Binding-site contacts:
Ligand atom O6 contacts residue GLU142 of chain 1.A at 2.6 Å (salt-bridge).
Ligand atom P1 contacts residue TYR105 of chain 1.A at 4.1 Å.
Ligand atom O13 contacts residue TYR103 of chain 1.A at 3.6 Å.
Ligand atom O6 contacts residue HIS180 of chain 1.A at 3.3 Å (h-bond).
Ligand atom O15 contacts residue LYS23 of chain 1.B at 2.6 Å (salt-bridge).
Ligand atom O13 contacts residue ASN135 of chain 1.A at 2.8 Å (h-bond).
Ligand atom O15 contacts residue NO1 of chain 1.E at 4.0 Å.
Ligand atom P1 contacts residue FE21 of chain 1.D at 3.2 Å.
Ligand atom O14 contacts residue NO1 of chain 1.E at 2.2 Å (h-bond).
Ligand atom C1 contacts residue PHE182 of chain 1.A at 3.8 Å (hydrophobic).
Ligand atom C3 contacts residue TYR103 of chain 1.A at 4.1 Å (hydrophobic).
Ligand atom C3 contacts residue NO1 of chain 1.E at 3.8 Å.
Ligand atom O6 contacts residue FE21 of chain 1.D at 2.3 Å.
Ligand atom O13 contacts residue HIS180 of chain 1.A at 4.3 Å.
Ligand atom O6 contacts residue NO1 of chain 1.E at 3.0 Å (h-bond).
Ligand atom C1 contacts residue TYR103 of chain 1.A at 4.2 Å (hydrophobic).
Ligand atom C3 contacts residue GLU142 of chain 1.A at 3.8 Å.
Ligand atom O13 contacts residue ARG97 of chain 1.A at 3.9 Å.
Ligand atom O13 contacts residue FE21 of chain 1.D at 3.9 Å.
Ligand atom C3 contacts residue FE21 of chain 1.D at 3.3 Å.
Ligand atom C2 contacts residue TYR105 of chain 1.A at 4.3 Å (hydrophobic).
Ligand atom P1 contacts residue ASN135 of chain 1.A at 3.9 Å.
Ligand atom P1 contacts residue NO1 of chain 1.E at 3.4 Å.
Ligand atom O14 contacts residue HIS138 of chain 1.A at 3.1 Å (h-bond).
Ligand atom O14 contacts residue ASN135 of chain 1.A at 4.0 Å.
Ligand atom O14 contacts residue HIS180 of chain 1.A at 3.5 Å (h-bond).
Ligand atom O14 contacts residue FE21 of chain 1.D at 2.1 Å.
Ligand atom O15 contacts residue TYR105 of chain 1.A at 3.2 Å (h-bond).
Ligand atom C2 contacts residue FE21 of chain 1.D at 3.5 Å.
Ligand atom O14 contacts residue GLU142 of chain 1.A at 4.0 Å.
Ligand atom O6 contacts residue PHE182 of chain 1.A at 3.9 Å.
Ligand atom P1 contacts residue LYS23 of chain 1.B at 4.1 Å.
Ligand atom P1 contacts residue TYR103 of chain 1.A at 4.2 Å.
Ligand atom O15 contacts residue FE21 of chain 1.D at 4.4 Å.
Ligand atom C2 contacts residue TYR103 of chain 1.A at 4.0 Å (hydrophobic).
Ligand atom C1 contacts residue FE21 of chain 1.D at 4.2 Å.
Ligand atom C3 contacts residue PHE182 of chain 1.A at 4.0 Å (hydrophobic).
Ligand atom C2 contacts residue NO1 of chain 1.E at 3.4 Å.
Ligand atom C3 contacts residue HIS180 of chain 1.A at 4.2 Å.
Ligand atom C1 contacts residue GLU142 of chain 1.A at 3.8 Å.

This protein binds this small molecule.
Small molecule (SMILES): C[C@H](O)CP(=O)(O)O

Sequence of chain 1.A:
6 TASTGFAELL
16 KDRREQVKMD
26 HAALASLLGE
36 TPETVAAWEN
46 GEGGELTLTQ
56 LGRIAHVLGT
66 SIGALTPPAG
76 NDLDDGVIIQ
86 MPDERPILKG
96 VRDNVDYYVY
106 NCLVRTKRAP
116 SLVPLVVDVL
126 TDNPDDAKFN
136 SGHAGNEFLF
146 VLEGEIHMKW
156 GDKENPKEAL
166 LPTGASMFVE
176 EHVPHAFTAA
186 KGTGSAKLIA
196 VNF

Sequence of chain 1.B:
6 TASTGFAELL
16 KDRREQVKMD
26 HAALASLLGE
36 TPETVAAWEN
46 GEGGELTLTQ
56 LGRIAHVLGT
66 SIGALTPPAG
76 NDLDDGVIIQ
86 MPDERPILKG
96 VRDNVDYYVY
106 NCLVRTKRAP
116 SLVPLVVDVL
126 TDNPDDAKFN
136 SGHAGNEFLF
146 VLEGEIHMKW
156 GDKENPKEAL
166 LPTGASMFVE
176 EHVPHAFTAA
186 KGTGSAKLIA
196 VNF